Binding-site contacts:
Ligand atom O5 contacts residue SER786 of chain 1.B at 3.7 Å.
Ligand atom O7 contacts residue ASN784 of chain 1.B at 4.0 Å.
Ligand atom C1 contacts residue SER786 of chain 1.B at 3.9 Å.
Ligand atom C8 contacts residue ASN784 of chain 1.B at 3.1 Å.
Ligand atom C1 contacts residue ASN784 of chain 1.B at 1.4 Å.
Ligand atom O7 contacts residue PHE780 of chain 1.B at 4.3 Å.
Ligand atom C3 contacts residue ASN784 of chain 1.B at 3.8 Å.
Ligand atom C5 contacts residue SER786 of chain 1.B at 3.8 Å.
Ligand atom C5 contacts residue ASN784 of chain 1.B at 3.6 Å.
Ligand atom C2 contacts residue ASN784 of chain 1.B at 2.5 Å.
Ligand atom C6 contacts residue SER786 of chain 1.B at 4.2 Å.
Ligand atom C4 contacts residue ASN784 of chain 1.B at 4.2 Å.
Ligand atom C7 contacts residue ASN784 of chain 1.B at 3.1 Å.
Ligand atom N2 contacts residue ASN784 of chain 1.B at 2.9 Å (h-bond).
Ligand atom O5 contacts residue ASN784 of chain 1.B at 2.4 Å (h-bond).

Sequence of chain 1.B:
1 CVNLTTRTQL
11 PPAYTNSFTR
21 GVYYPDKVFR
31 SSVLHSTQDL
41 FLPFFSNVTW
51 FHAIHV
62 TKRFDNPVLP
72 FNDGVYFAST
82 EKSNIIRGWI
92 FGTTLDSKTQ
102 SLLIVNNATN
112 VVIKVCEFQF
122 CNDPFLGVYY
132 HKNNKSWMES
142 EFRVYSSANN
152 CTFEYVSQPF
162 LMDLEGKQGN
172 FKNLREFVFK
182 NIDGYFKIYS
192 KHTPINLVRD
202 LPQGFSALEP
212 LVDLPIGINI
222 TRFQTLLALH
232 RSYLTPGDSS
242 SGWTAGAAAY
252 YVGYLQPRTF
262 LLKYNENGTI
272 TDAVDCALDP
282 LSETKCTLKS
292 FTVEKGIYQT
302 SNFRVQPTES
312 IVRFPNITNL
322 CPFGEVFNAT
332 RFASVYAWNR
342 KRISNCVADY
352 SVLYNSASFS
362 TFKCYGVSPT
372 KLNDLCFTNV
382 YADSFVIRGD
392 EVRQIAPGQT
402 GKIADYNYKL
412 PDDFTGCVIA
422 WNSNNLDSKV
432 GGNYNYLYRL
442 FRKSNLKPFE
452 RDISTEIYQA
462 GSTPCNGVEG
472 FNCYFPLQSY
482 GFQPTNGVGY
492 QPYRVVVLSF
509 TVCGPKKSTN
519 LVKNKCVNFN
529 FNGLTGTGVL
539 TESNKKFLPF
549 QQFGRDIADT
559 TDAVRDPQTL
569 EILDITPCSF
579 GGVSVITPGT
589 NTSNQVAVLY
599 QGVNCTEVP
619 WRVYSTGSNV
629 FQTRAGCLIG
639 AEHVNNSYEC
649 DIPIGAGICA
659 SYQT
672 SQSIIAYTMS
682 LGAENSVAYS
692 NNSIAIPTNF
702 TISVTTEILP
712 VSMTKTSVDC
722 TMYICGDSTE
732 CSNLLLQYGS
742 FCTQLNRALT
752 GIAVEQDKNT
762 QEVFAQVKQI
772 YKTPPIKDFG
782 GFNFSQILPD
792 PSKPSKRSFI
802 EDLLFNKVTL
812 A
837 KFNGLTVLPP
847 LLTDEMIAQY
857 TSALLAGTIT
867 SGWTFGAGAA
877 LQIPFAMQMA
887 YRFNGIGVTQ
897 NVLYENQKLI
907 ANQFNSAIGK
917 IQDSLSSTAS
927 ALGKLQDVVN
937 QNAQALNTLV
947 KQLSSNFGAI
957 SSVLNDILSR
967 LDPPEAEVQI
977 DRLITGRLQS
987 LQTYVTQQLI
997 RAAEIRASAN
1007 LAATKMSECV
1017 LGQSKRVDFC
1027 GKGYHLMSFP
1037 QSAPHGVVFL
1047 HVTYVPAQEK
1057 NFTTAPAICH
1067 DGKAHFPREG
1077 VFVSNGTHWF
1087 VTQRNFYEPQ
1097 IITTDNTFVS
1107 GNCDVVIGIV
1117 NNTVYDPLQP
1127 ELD

This small molecule binds to this protein.
Small molecule (SMILES): CC(=O)N[C@@H]1[C@@H](O)[C@H](O)[C@@H](CO)O[C@H]1O